Sequence of chain 1.B:
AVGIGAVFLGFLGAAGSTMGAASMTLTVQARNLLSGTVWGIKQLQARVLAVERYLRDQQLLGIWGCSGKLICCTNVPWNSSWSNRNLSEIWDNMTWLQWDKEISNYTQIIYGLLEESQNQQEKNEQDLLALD

Sequence of chain 1.F:
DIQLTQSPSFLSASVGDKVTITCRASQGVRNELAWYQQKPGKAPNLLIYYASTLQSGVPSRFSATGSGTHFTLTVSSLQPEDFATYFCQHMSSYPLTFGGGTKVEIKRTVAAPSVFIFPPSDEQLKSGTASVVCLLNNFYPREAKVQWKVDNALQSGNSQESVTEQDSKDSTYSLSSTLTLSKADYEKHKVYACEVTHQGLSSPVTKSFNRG

Sequence of chain 1.E:
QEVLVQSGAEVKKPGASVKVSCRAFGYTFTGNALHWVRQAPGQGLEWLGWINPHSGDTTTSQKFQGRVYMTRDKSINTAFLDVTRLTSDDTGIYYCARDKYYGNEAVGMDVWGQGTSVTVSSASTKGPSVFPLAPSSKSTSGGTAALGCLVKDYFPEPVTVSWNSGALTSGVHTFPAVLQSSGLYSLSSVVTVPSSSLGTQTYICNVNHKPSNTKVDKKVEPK

This protein binds this small molecule.
Small molecule (SMILES): CC(=O)N[C@H]1[C@H](O[C@H]2[C@H](O)[C@@H](NC(C)=O)CO[C@@H]2CO)O[C@H](CO)[C@@H](O[C@@H]2O[C@H](CO[C@H]3O[C@H](CO[C@H]4O[C@H](CO)[C@@H](O)[C@H](O)[C@@H]4O)[C@@H](O)[C@H](O[C@H]4O[C@H](CO)[C@@H](O)[C@H](O)[C@@H]4O)[C@@H]3O)[C@@H](O)[C@H](O[C@H]3O[C@H](CO)[C@@H](O)[C@H](O)[C@@H]3O)[C@@H]2O)[C@@H]1O

Binding-site contacts:
Ligand atom C5 contacts residue TYR50 of chain 1.F at 4.0 Å (hydrophobic).
Ligand atom C8 contacts residue SER17 of chain 1.B at 3.5 Å.
Ligand atom C7 contacts residue ASN58 of chain 1.A at 3.2 Å.
Ligand atom O3 contacts residue TYR50 of chain 1.F at 3.6 Å.
Ligand atom C2 contacts residue TYR102 of chain 1.E at 3.9 Å (hydrophobic).
Ligand atom C1 contacts residue TYR102 of chain 1.E at 4.1 Å (hydrophobic).
Ligand atom N2 contacts residue TYR102 of chain 1.E at 4.3 Å.
Ligand atom O2 contacts residue SER67 of chain 1.F at 3.9 Å.
Ligand atom O7 contacts residue GLY16 of chain 1.B at 4.0 Å.
Ligand atom C6 contacts residue TYR50 of chain 1.F at 3.8 Å (hydrophobic).
Ligand atom C3 contacts residue ASN58 of chain 1.A at 3.8 Å.
Ligand atom O5 contacts residue ASN58 of chain 1.A at 2.4 Å (h-bond).
Ligand atom C1 contacts residue TYR50 of chain 1.F at 4.2 Å (hydrophobic).
Ligand atom C1 contacts residue ASN31 of chain 1.F at 3.9 Å.
Ligand atom C5 contacts residue ASN58 of chain 1.A at 3.6 Å.
Ligand atom C8 contacts residue ASN58 of chain 1.A at 4.4 Å.
Ligand atom C5 contacts residue TYR102 of chain 1.E at 4.3 Å (hydrophobic).
Ligand atom C7 contacts residue SER17 of chain 1.B at 3.3 Å.
Ligand atom O2 contacts residue ASN31 of chain 1.F at 4.3 Å.
Ligand atom O3 contacts residue SER67 of chain 1.F at 3.9 Å.
Ligand atom O7 contacts residue SER17 of chain 1.B at 2.6 Å (h-bond).
Ligand atom C4 contacts residue ASN58 of chain 1.A at 4.2 Å.
Ligand atom N2 contacts residue ASN58 of chain 1.A at 2.9 Å (h-bond).
Ligand atom C2 contacts residue ASN31 of chain 1.F at 3.2 Å.
Ligand atom C2 contacts residue ASN58 of chain 1.A at 2.5 Å.
Ligand atom O5 contacts residue ASN31 of chain 1.F at 3.7 Å.
Ligand atom C4 contacts residue TYR102 of chain 1.E at 4.2 Å (hydrophobic).
Ligand atom O4 contacts residue TYR102 of chain 1.E at 3.5 Å.
Ligand atom O3 contacts residue TYR102 of chain 1.E at 3.6 Å.
Ligand atom O6 contacts residue ASN31 of chain 1.F at 4.0 Å.
Ligand atom N2 contacts residue TYR49 of chain 1.F at 4.2 Å.
Ligand atom O5 contacts residue TYR50 of chain 1.F at 4.0 Å.
Ligand atom C8 contacts residue GLU57 of chain 1.A at 4.0 Å.
Ligand atom O7 contacts residue ASN58 of chain 1.A at 3.0 Å (h-bond).
Ligand atom C1 contacts residue ASN58 of chain 1.A at 1.4 Å.
Ligand atom O5 contacts residue TYR102 of chain 1.E at 4.0 Å.
Ligand atom C3 contacts residue ASN31 of chain 1.F at 3.5 Å.
Ligand atom C5 contacts residue ASN31 of chain 1.F at 3.9 Å.
Ligand atom C3 contacts residue TYR102 of chain 1.E at 3.6 Å (hydrophobic).
Ligand atom C4 contacts residue ASN31 of chain 1.F at 4.4 Å.

Sequence of chain 1.A:
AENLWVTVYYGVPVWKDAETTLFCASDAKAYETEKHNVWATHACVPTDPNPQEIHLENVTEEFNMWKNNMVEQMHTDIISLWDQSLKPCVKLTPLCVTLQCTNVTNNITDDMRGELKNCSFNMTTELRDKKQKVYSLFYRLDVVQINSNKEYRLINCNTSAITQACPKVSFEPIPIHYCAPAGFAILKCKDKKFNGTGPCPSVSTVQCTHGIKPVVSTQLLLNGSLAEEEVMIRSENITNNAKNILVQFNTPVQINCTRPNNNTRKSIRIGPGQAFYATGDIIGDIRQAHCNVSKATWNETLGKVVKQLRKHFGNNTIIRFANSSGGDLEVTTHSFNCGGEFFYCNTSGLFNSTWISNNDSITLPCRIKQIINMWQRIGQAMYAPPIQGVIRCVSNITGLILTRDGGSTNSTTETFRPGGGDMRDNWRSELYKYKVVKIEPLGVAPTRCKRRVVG